Binding-site contacts:
Ligand atom C7 contacts residue ASN179 of chain 1.E at 4.0 Å.
Ligand atom C4 contacts residue ASN179 of chain 1.E at 4.2 Å.
Ligand atom O5 contacts residue THR181 of chain 1.E at 4.0 Å.
Ligand atom O7 contacts residue TRP250 of chain 1.E at 3.8 Å.
Ligand atom C6 contacts residue ASN179 of chain 1.E at 4.3 Å.
Ligand atom N2 contacts residue ASN179 of chain 1.E at 2.8 Å (h-bond).
Ligand atom C7 contacts residue TRP250 of chain 1.E at 4.0 Å (hydrophobic).
Ligand atom C7 contacts residue THR252 of chain 1.E at 4.4 Å.
Ligand atom C6 contacts residue THR181 of chain 1.E at 4.3 Å.
Ligand atom C5 contacts residue ASN179 of chain 1.E at 3.4 Å.
Ligand atom C5 contacts residue THR181 of chain 1.E at 4.5 Å.
Ligand atom N2 contacts residue THR252 of chain 1.E at 4.0 Å.
Ligand atom C1 contacts residue ASN179 of chain 1.E at 1.4 Å.
Ligand atom C5 contacts residue TRP250 of chain 1.E at 3.9 Å (hydrophobic).
Ligand atom C2 contacts residue ASN179 of chain 1.E at 2.6 Å.
Ligand atom C6 contacts residue TRP250 of chain 1.E at 3.6 Å (hydrophobic).
Ligand atom O5 contacts residue ASN179 of chain 1.E at 2.4 Å (h-bond).
Ligand atom C8 contacts residue TRP250 of chain 1.E at 4.0 Å (hydrophobic).
Ligand atom C3 contacts residue ASN179 of chain 1.E at 3.8 Å.

This protein binds this small molecule.
Small molecule (SMILES): CC(=O)N[C@H]1[C@H](O[C@H]2[C@H](O)[C@@H](NC(C)=O)CO[C@@H]2CO)O[C@H](CO)[C@@H](O)[C@@H]1O

Sequence of chain 1.E:
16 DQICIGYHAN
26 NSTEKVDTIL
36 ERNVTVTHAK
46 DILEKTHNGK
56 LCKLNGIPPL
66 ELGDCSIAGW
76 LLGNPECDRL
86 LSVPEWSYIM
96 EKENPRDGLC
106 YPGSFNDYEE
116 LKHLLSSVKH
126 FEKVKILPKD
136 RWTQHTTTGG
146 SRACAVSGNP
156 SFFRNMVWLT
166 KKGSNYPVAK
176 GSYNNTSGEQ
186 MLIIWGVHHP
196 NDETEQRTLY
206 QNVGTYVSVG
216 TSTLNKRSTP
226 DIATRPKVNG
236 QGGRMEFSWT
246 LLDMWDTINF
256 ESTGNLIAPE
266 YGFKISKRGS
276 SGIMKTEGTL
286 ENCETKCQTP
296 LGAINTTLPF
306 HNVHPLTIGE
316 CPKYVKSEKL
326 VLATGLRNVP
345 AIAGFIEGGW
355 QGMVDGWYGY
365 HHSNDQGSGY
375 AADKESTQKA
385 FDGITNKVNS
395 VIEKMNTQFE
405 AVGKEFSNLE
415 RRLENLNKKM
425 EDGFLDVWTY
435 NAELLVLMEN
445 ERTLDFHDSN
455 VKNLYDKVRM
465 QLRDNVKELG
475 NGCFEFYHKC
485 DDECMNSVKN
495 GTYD